Binding-site contacts:
Ligand atom O2' contacts residue GLU403 of chain 1.A at 4.0 Å.
Ligand atom C4' contacts residue TYR397 of chain 1.A at 3.6 Å (hydrophobic).
Ligand atom N3' contacts residue LEU399 of chain 1.A at 3.6 Å (h-bond).
Ligand atom N3 contacts residue GLU403 of chain 1.A at 4.1 Å.
Ligand atom C2 contacts residue GLU403 of chain 1.A at 3.8 Å.
Ligand atom C6 contacts residue TYR402 of chain 1.A at 4.1 Å (hydrophobic).
Ligand atom C9 contacts residue ARG314 of chain 1.A at 4.2 Å.
Ligand atom C2 contacts residue VAL345 of chain 1.A at 4.2 Å (hydrophobic).
Ligand atom N9 contacts residue TYR402 of chain 1.A at 3.4 Å.
Ligand atom O4' contacts residue TYR397 of chain 1.A at 3.3 Å (h-bond).
Ligand atom O2' contacts residue TYR402 of chain 1.A at 4.0 Å.
Ligand atom C5 contacts residue TYR402 of chain 1.A at 3.6 Å (hydrophobic).
Ligand atom C9 contacts residue ASP348 of chain 1.A at 3.5 Å.
Ligand atom C9 contacts residue HIS318 of chain 1.A at 3.6 Å.
Ligand atom C4 contacts residue TYR402 of chain 1.A at 3.2 Å (hydrophobic).
Ligand atom O5' contacts residue ARG846 of chain 1.A at 3.9 Å.
Ligand atom C8 contacts residue TYR402 of chain 1.A at 3.6 Å (hydrophobic).
Ligand atom C10 contacts residue GLU319 of chain 1.A at 3.8 Å.
Ligand atom N3' contacts residue THR398 of chain 1.A at 4.0 Å.
Ligand atom N1 contacts residue VAL345 of chain 1.A at 4.2 Å.
Ligand atom C5' contacts residue ARG846 of chain 1.A at 3.7 Å.
Ligand atom C8 contacts residue MET281 of chain 1.A at 4.0 Å (hydrophobic).
Ligand atom N1 contacts residue TYR402 of chain 1.A at 4.2 Å.
Ligand atom C4' contacts residue ARG846 of chain 1.A at 3.5 Å.
Ligand atom C1' contacts residue TYR397 of chain 1.A at 4.2 Å (hydrophobic).
Ligand atom O4' contacts residue ARG846 of chain 1.A at 4.0 Å.
Ligand atom C9 contacts residue VAL315 of chain 1.A at 4.0 Å (hydrophobic).
Ligand atom O4' contacts residue MET281 of chain 1.A at 3.9 Å.
Ligand atom O2' contacts residue THR398 of chain 1.A at 4.2 Å.
Ligand atom C1' contacts residue TYR402 of chain 1.A at 3.7 Å (hydrophobic).
Ligand atom N7 contacts residue 0A11 of chain 1.C at 4.0 Å.
Ligand atom N3 contacts residue TYR402 of chain 1.A at 3.3 Å.
Ligand atom C2 contacts residue TYR402 of chain 1.A at 3.8 Å (hydrophobic).
Ligand atom N6 contacts residue HIS318 of chain 1.A at 3.8 Å.
Ligand atom C10 contacts residue HIS318 of chain 1.A at 3.8 Å.
Ligand atom C10 contacts residue VAL315 of chain 1.A at 4.1 Å (hydrophobic).
Ligand atom N1 contacts residue ASP348 of chain 1.A at 4.3 Å.
Ligand atom O2' contacts residue LEU399 of chain 1.A at 3.9 Å.
Ligand atom N7 contacts residue TYR402 of chain 1.A at 3.7 Å.
Ligand atom C10 contacts residue 0A11 of chain 1.C at 3.6 Å.

This protein binds this small molecule.
Small molecule (SMILES): CN(C)c1ncnc2c1ncn2[C@@H]1O[C@H](CO)[C@@H](N)[C@H]1O

Sequence of chain 1.A:
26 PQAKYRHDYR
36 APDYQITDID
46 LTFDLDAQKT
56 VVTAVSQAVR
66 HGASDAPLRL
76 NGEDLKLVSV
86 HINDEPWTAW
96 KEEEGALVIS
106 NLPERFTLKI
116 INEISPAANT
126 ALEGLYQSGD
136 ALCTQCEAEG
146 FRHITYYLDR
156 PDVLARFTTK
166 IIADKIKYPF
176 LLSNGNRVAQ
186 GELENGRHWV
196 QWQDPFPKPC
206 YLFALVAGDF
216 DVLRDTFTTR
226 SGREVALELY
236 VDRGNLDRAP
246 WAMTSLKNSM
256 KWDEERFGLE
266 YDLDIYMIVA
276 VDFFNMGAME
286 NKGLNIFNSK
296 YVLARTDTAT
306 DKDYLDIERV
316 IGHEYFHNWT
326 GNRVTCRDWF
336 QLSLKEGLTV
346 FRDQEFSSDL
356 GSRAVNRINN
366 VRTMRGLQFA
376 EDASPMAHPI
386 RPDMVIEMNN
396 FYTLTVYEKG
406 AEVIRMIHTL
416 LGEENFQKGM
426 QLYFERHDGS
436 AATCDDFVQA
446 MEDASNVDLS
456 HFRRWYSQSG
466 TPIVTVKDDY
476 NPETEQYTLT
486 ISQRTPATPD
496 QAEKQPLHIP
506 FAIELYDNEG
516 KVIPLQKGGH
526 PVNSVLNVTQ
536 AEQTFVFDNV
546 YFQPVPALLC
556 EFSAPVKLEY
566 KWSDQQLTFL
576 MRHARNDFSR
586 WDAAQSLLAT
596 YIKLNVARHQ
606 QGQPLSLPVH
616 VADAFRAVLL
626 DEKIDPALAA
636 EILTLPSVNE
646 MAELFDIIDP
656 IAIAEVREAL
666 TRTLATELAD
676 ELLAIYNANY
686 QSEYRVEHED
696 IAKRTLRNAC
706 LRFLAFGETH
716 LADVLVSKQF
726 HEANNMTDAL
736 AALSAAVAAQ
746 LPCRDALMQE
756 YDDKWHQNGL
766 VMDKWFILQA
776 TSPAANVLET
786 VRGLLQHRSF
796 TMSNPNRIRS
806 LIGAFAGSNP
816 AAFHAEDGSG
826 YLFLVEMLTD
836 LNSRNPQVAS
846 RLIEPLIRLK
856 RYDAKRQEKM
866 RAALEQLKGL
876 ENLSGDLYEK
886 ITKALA